Sequence of chain 1.B:
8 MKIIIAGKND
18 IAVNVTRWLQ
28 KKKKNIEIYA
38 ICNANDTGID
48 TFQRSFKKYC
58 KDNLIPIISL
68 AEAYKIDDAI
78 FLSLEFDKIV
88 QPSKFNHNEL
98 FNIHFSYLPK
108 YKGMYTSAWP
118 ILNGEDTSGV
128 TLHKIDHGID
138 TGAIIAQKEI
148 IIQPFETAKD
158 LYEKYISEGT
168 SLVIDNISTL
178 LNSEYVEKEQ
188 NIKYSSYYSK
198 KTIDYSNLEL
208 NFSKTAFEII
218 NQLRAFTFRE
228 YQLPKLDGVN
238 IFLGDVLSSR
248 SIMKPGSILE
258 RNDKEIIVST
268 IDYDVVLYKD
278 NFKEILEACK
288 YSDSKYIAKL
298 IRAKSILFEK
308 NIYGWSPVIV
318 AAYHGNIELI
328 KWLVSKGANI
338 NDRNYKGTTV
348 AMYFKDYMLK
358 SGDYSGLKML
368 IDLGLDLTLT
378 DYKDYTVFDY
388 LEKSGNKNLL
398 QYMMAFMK

The small molecule below binds the protein below.
Small molecule (SMILES): Cc1cn([C@H]2C[C@H](O)[C@@H](CO[P](=O)(O)O[P](=O)(O)O[C@H]3O[C@H](C)[C@H](O)[C@H](N)[C@H]3O)O2)c(=O)[nH]c1=O

Binding-site contacts:
Ligand atom PA contacts residue TYR350 of chain 1.B at 3.7 Å.
Ligand atom C5M contacts residue ILE316 of chain 1.B at 3.6 Å (hydrophobic).
Ligand atom PB contacts residue THR345 of chain 1.B at 3.5 Å.
Ligand atom O2Q contacts residue TYR387 of chain 1.B at 3.4 Å (h-bond).
Ligand atom O2A contacts residue ASN341 of chain 1.B at 3.1 Å (h-bond).
Ligand atom C5M contacts residue TRP312 of chain 1.B at 3.6 Å (hydrophobic).
Ligand atom O2A contacts residue TRP312 of chain 1.B at 3.0 Å (h-bond).
Ligand atom C5 contacts residue TYR320 of chain 1.B at 3.7 Å (hydrophobic).
Ligand atom N1 contacts residue TRP312 of chain 1.B at 3.5 Å.
Ligand atom O2B contacts residue LYS343 of chain 1.B at 3.4 Å.
Ligand atom O2A contacts residue TYR350 of chain 1.B at 2.4 Å (h-bond).
Ligand atom O2B contacts residue THR345 of chain 1.B at 2.5 Å (h-bond).
Ligand atom C4 contacts residue HIS321 of chain 1.B at 3.8 Å.
Ligand atom C6Q contacts residue ASP353 of chain 1.B at 3.5 Å.
Ligand atom O5' contacts residue TRP312 of chain 1.B at 3.7 Å.
Ligand atom C6 contacts residue TRP312 of chain 1.B at 3.3 Å (hydrophobic).
Ligand atom O1B contacts residue LYS343 of chain 1.B at 2.7 Å (salt-bridge).
Ligand atom N3Q contacts residue TYR387 of chain 1.B at 3.7 Å.
Ligand atom N1 contacts residue TYR320 of chain 1.B at 3.6 Å.
Ligand atom C5 contacts residue TRP312 of chain 1.B at 3.5 Å (hydrophobic).
Ligand atom N3 contacts residue TRP312 of chain 1.B at 3.7 Å.
Ligand atom O4 contacts residue VAL317 of chain 1.B at 3.4 Å.
Ligand atom PA contacts residue ASN341 of chain 1.B at 3.6 Å.
Ligand atom O4Q contacts residue ASP353 of chain 1.B at 2.5 Å (salt-bridge).
Ligand atom C4 contacts residue TYR320 of chain 1.B at 3.5 Å (hydrophobic).
Ligand atom O1A contacts residue LYS343 of chain 1.B at 3.6 Å.
Ligand atom O1A contacts residue ASN341 of chain 1.B at 3.5 Å (h-bond).
Ligand atom C2 contacts residue TRP312 of chain 1.B at 3.7 Å (hydrophobic).
Ligand atom O2B contacts residue ASN341 of chain 1.B at 3.0 Å (h-bond).
Ligand atom O3B contacts residue THR345 of chain 1.B at 3.4 Å (h-bond).
Ligand atom C2' contacts residue TYR320 of chain 1.B at 3.5 Å (hydrophobic).
Ligand atom O4Q contacts residue LYS352 of chain 1.B at 3.5 Å (salt-bridge).
Ligand atom O2 contacts residue TYR320 of chain 1.B at 3.7 Å.
Ligand atom O4' contacts residue TRP312 of chain 1.B at 3.4 Å.
Ligand atom C2 contacts residue TYR320 of chain 1.B at 3.4 Å (hydrophobic).
Ligand atom O4 contacts residue HIS321 of chain 1.B at 3.3 Å.
Ligand atom C4Q contacts residue ASP353 of chain 1.B at 3.3 Å.
Ligand atom N3 contacts residue TYR320 of chain 1.B at 3.6 Å.
Ligand atom C6Q contacts residue TYR320 of chain 1.B at 3.8 Å (hydrophobic).
Ligand atom N3Q contacts residue LYS352 of chain 1.B at 3.3 Å (salt-bridge).